Sequence of chain 1.H:
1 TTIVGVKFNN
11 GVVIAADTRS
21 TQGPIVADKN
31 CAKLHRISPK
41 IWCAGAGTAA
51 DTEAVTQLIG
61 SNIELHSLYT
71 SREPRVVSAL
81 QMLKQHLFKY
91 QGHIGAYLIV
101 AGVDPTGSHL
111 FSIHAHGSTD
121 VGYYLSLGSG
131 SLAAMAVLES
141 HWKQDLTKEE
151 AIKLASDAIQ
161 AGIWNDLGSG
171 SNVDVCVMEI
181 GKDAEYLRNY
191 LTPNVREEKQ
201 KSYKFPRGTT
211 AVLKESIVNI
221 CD

Binding-site contacts:
Ligand atom C16 contacts residue GLY47 of chain 1.H at 3.4 Å.
Ligand atom N15 contacts residue THR21 of chain 1.H at 3.0 Å (h-bond).
Ligand atom O32 contacts residue THR1 of chain 1.H at 2.3 Å (h-bond).
Ligand atom C4 contacts residue ASP125 of chain 1.I at 3.7 Å.
Ligand atom C13 contacts residue ALA49 of chain 1.H at 3.6 Å (hydrophobic).
Ligand atom O27 contacts residue THR21 of chain 1.H at 3.0 Å (h-bond).
Ligand atom C7 contacts residue THR48 of chain 1.H at 3.7 Å.
Ligand atom C45 contacts residue ALA49 of chain 1.H at 3.7 Å (hydrophobic).
Ligand atom C29 contacts residue THR1 of chain 1.H at 2.4 Å.
Ligand atom C43 contacts residue CYS31 of chain 1.H at 3.7 Å (hydrophobic).
Ligand atom C46 contacts residue GLY45 of chain 1.H at 3.7 Å.
Ligand atom C30 contacts residue THR1 of chain 1.H at 2.6 Å.
Ligand atom C46 contacts residue THR52 of chain 1.H at 3.7 Å.
Ligand atom C39 contacts residue THR1 of chain 1.H at 2.5 Å.
Ligand atom C11 contacts residue THR21 of chain 1.H at 3.5 Å.
Ligand atom C12 contacts residue ASP125 of chain 1.I at 3.7 Å.
Ligand atom O32 contacts residue ALA46 of chain 1.H at 3.7 Å.
Ligand atom C20 contacts residue THR48 of chain 1.H at 3.7 Å.
Ligand atom C43 contacts residue SER20 of chain 1.H at 3.7 Å.
Ligand atom O32 contacts residue MES1 of chain 1.EA at 2.7 Å (h-bond).
Ligand atom C38 contacts residue ARG19 of chain 1.H at 3.4 Å.
Ligand atom C37 contacts residue THR1 of chain 1.H at 1.6 Å.
Ligand atom N28 contacts residue THR1 of chain 1.H at 3.7 Å.
Ligand atom O3 contacts residue GLN22 of chain 1.H at 3.5 Å.
Ligand atom O40 contacts residue MES1 of chain 1.EA at 2.6 Å (h-bond).
Ligand atom C19 contacts residue GLY47 of chain 1.H at 3.5 Å.
Ligand atom O14 contacts residue ALA49 of chain 1.H at 2.9 Å (h-bond).
Ligand atom C39 contacts residue MES1 of chain 1.EA at 3.5 Å.
Ligand atom N28 contacts residue GLY47 of chain 1.H at 3.0 Å (h-bond).
Ligand atom C38 contacts residue THR1 of chain 1.H at 2.6 Å.
Ligand atom N1 contacts residue ASP125 of chain 1.I at 3.0 Å (salt-bridge).
Ligand atom C37 contacts residue GLY168 of chain 1.H at 3.5 Å.
Ligand atom C45 contacts residue THR52 of chain 1.H at 3.5 Å.
Ligand atom C42 contacts residue CYS31 of chain 1.H at 3.7 Å (hydrophobic).
Ligand atom O32 contacts residue GLY47 of chain 1.H at 3.1 Å (h-bond).
Ligand atom C26 contacts residue GLY47 of chain 1.H at 3.7 Å.
Ligand atom O40 contacts residue THR1 of chain 1.H at 3.4 Å (h-bond).
Ligand atom C38 contacts residue GLY168 of chain 1.H at 3.0 Å.
Ligand atom C31 contacts residue THR1 of chain 1.H at 1.4 Å.
Ligand atom O27 contacts residue SER20 of chain 1.H at 3.1 Å (h-bond).

The protein below binds the small molecule below.
Small molecule (SMILES): COc1ccc(C[C@H](NC(=O)[C@H](C)NC(=O)CN2CCOCC2)C(=O)N[C@@H](CC2CCCCC2)C(=O)[C@H](C)CO)cc1

Sequence of chain 1.I:
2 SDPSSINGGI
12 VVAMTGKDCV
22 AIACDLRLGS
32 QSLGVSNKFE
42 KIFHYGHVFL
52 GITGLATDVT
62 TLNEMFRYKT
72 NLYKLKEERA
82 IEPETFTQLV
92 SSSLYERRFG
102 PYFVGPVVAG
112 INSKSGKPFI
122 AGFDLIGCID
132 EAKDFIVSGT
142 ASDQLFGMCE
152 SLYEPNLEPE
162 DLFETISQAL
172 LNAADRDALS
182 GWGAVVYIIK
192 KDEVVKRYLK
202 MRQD